Sequence of chain 1.B:
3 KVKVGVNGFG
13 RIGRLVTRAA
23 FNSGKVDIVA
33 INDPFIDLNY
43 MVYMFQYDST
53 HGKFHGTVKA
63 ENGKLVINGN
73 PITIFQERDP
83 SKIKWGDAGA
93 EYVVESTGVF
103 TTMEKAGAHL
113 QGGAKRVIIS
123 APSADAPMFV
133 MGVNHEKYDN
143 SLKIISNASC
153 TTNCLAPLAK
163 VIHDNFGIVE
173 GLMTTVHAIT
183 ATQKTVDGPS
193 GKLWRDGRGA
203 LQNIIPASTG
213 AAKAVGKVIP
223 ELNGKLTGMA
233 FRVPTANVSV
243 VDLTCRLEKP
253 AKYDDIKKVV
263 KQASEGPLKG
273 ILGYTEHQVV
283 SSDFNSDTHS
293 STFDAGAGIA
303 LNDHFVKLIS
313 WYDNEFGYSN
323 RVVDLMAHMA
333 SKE

This protein binds this small molecule.
Small molecule (SMILES): COC(=O)C=CC(=O)O

Binding-site contacts:
Ligand atom C4 contacts residue ASN316 of chain 1.B at 4.2 Å.
Ligand atom O2 contacts residue CYS152 of chain 1.B at 3.8 Å.
Ligand atom O3 contacts residue TYR320 of chain 1.B at 3.5 Å.
Ligand atom O3 contacts residue SER122 of chain 1.B at 4.1 Å.
Ligand atom C1 contacts residue HIS179 of chain 1.B at 3.9 Å.
Ligand atom C4 contacts residue TYR320 of chain 1.B at 4.3 Å (hydrophobic).
Ligand atom C4 contacts residue CYS152 of chain 1.B at 3.3 Å (hydrophobic).
Ligand atom C1 contacts residue CYS152 of chain 1.B at 3.3 Å (hydrophobic).
Ligand atom O1 contacts residue CYS152 of chain 1.B at 3.0 Å (h-bond).
Ligand atom O2 contacts residue ASN316 of chain 1.B at 3.8 Å.
Ligand atom C3 contacts residue SER151 of chain 1.B at 4.3 Å.
Ligand atom C3 contacts residue CYS152 of chain 1.B at 2.1 Å (hydrophobic).
Ligand atom O3 contacts residue CYS152 of chain 1.B at 4.0 Å.
Ligand atom O1 contacts residue HIS179 of chain 1.B at 2.7 Å (h-bond).
Ligand atom C2 contacts residue CYS152 of chain 1.B at 2.8 Å (hydrophobic).
Ligand atom O1 contacts residue THR182 of chain 1.B at 4.0 Å.
Ligand atom O contacts residue THR182 of chain 1.B at 4.1 Å.
Ligand atom O1 contacts residue ASN316 of chain 1.B at 4.5 Å.